A protein and the small-molecule ligand that binds it are described below.
Small molecule (SMILES): CC(=O)N[C@@H]1[C@@H](O)[C@H](O)[C@@H](CO)O[C@H]1O

Sequence of chain 1.G:
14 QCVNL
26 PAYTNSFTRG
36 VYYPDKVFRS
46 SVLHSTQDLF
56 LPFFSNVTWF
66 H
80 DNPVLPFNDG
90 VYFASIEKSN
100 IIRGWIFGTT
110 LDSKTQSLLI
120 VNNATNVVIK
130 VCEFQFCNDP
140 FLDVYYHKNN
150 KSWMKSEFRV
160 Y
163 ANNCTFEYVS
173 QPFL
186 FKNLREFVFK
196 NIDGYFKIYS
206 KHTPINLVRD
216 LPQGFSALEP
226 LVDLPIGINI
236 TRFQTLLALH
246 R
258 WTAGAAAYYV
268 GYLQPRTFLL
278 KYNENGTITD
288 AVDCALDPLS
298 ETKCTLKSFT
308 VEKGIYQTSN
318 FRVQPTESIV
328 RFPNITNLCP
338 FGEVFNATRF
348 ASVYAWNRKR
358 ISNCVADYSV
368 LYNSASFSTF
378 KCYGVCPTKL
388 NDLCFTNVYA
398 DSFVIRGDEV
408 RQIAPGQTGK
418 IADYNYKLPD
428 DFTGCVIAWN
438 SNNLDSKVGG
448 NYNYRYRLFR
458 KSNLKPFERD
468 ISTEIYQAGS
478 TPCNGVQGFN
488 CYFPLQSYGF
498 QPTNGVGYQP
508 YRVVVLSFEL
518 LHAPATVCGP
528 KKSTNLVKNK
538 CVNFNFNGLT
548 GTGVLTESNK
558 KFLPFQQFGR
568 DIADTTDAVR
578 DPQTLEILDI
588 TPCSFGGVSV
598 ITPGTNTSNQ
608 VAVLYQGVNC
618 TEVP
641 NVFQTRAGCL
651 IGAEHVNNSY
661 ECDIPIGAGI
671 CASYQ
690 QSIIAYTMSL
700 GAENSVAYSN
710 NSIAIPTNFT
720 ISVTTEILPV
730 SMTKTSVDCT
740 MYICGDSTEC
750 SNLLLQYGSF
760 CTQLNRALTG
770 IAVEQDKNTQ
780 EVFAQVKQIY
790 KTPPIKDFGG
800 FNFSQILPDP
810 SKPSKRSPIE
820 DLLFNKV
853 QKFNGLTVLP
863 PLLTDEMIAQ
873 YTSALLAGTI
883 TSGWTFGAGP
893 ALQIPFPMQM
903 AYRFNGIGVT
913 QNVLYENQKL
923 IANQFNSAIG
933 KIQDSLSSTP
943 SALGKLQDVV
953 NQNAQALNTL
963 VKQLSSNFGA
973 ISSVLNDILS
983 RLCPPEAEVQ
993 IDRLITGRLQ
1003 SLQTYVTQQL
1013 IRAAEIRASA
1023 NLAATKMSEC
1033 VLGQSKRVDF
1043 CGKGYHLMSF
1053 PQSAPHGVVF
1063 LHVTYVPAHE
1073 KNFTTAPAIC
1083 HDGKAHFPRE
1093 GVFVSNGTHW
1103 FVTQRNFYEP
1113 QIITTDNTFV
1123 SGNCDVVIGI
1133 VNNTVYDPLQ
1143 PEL

Binding-site contacts:
Ligand atom C1 contacts residue ASN282 of chain 1.G at 1.5 Å.
Ligand atom C2 contacts residue ASN282 of chain 1.G at 2.5 Å.
Ligand atom C5 contacts residue ASN282 of chain 1.G at 3.7 Å.
Ligand atom O7 contacts residue ASN280 of chain 1.G at 3.8 Å.
Ligand atom C7 contacts residue ASN282 of chain 1.G at 3.5 Å.
Ligand atom C7 contacts residue ASN280 of chain 1.G at 3.6 Å.
Ligand atom O7 contacts residue ASN282 of chain 1.G at 3.7 Å.
Ligand atom C3 contacts residue ASN282 of chain 1.G at 3.8 Å.
Ligand atom C4 contacts residue ASN282 of chain 1.G at 4.3 Å.
Ligand atom O5 contacts residue ASN282 of chain 1.G at 2.4 Å (h-bond).
Ligand atom N2 contacts residue ASN280 of chain 1.G at 4.4 Å.
Ligand atom N2 contacts residue ASN282 of chain 1.G at 2.9 Å (h-bond).
Ligand atom C8 contacts residue ASN280 of chain 1.G at 3.2 Å.